Sequence of chain 1.C:
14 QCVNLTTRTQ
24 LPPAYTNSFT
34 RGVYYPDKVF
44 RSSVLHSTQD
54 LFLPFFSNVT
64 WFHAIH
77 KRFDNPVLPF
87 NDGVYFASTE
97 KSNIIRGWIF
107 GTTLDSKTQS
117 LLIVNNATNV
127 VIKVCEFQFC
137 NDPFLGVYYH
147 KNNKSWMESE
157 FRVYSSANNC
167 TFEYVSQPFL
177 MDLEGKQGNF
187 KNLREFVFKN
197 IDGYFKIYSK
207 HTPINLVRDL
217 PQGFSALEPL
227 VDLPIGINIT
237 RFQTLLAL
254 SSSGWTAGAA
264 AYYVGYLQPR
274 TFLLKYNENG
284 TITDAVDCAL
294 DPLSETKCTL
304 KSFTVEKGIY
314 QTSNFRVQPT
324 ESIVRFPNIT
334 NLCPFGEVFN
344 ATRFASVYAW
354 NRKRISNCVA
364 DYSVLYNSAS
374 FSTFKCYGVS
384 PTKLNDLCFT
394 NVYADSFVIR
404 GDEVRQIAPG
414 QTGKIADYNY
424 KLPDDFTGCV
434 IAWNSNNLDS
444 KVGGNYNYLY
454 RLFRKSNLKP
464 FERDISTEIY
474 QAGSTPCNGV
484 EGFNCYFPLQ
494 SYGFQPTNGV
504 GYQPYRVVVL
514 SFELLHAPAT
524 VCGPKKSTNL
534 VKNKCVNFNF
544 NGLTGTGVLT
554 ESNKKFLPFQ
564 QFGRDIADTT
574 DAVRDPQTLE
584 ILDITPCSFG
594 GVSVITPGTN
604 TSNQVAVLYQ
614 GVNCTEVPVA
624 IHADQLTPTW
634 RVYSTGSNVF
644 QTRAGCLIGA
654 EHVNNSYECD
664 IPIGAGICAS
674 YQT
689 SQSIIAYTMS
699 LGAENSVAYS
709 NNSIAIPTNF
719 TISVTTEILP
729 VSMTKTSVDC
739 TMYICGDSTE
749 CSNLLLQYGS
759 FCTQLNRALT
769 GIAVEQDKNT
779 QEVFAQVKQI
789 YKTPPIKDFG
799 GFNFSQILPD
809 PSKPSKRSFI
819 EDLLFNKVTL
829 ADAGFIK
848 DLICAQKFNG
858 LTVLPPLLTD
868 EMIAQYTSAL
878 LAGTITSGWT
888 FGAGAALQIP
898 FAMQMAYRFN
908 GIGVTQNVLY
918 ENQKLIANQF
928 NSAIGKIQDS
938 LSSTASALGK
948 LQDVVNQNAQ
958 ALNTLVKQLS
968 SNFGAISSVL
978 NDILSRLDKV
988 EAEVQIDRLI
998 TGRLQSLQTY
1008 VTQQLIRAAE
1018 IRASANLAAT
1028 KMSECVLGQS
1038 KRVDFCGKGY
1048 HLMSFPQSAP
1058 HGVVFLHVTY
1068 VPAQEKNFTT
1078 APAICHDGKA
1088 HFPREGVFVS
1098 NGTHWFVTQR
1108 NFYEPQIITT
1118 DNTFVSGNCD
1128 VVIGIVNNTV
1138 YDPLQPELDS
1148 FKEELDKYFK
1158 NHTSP

A protein and the small-molecule ligand that binds it are described below.
Small molecule (SMILES): CC(=O)N[C@@H]1[C@@H](O)[C@H](O)[C@@H](CO)O[C@H]1O

Binding-site contacts:
Ligand atom C8 contacts residue ASN603 of chain 1.C at 4.2 Å.
Ligand atom C6 contacts residue ASN603 of chain 1.C at 4.5 Å.
Ligand atom O7 contacts residue ASN603 of chain 1.C at 4.0 Å.
Ligand atom C5 contacts residue ASN603 of chain 1.C at 3.5 Å.
Ligand atom C2 contacts residue ASN603 of chain 1.C at 2.9 Å.
Ligand atom C7 contacts residue ASN603 of chain 1.C at 4.0 Å.
Ligand atom C3 contacts residue ASN603 of chain 1.C at 4.1 Å.
Ligand atom C1 contacts residue ASN603 of chain 1.C at 1.6 Å.
Ligand atom N2 contacts residue ASN603 of chain 1.C at 3.5 Å (h-bond).
Ligand atom C4 contacts residue ASN603 of chain 1.C at 4.3 Å.
Ligand atom O5 contacts residue ASN603 of chain 1.C at 2.1 Å (h-bond).